A protein and the small-molecule ligand that binds it are described below.
Small molecule (SMILES): CC(C)C[C@H](NC(=O)[C@H](CO)NC(=O)[C@H](Cc1ccc(O)cc1)NC(=O)CNC(=O)[C@H](CCC(=O)O)NC(=O)[C@H](CCCN=C(N)N)NC(=O)[C@H](CCC(=O)O)NC(=O)[C@H](Cc1ccccc1)NC(=O)[C@@H](N)CC(=O)O)C(=O)O

Sequence of chain 1.A:
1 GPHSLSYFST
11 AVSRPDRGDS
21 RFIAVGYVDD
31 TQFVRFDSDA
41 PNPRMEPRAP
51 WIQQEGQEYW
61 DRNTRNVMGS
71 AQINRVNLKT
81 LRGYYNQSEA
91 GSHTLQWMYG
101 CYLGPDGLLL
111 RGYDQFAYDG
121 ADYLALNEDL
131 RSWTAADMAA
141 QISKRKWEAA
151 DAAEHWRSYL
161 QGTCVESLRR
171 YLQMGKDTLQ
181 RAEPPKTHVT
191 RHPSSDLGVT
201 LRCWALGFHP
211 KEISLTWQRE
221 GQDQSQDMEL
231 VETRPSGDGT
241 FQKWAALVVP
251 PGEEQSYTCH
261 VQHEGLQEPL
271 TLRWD

Binding-site contacts:
Ligand atom C contacts residue TRP147 of chain 1.A at 3.5 Å (hydrophobic).
Ligand atom O contacts residue TRP147 of chain 1.A at 2.7 Å (h-bond).
Ligand atom N contacts residue ASN63 of chain 1.A at 2.9 Å (h-bond).
Ligand atom C contacts residue LYS146 of chain 1.A at 3.3 Å.
Ligand atom CD2 contacts residue TYR7 of chain 1.A at 3.5 Å (hydrophobic).
Ligand atom O contacts residue TYR84 of chain 1.A at 2.7 Å (h-bond).
Ligand atom N contacts residue TYR99 of chain 1.A at 2.9 Å (h-bond).
Ligand atom O contacts residue TYR159 of chain 1.A at 2.8 Å (h-bond).
Ligand atom N contacts residue SER70 of chain 1.A at 2.9 Å (h-bond).
Ligand atom CB contacts residue TRP147 of chain 1.A at 3.5 Å (hydrophobic).
Ligand atom CA contacts residue TYR99 of chain 1.A at 3.5 Å (hydrophobic).
Ligand atom O contacts residue SER143 of chain 1.A at 2.7 Å (h-bond).
Ligand atom O contacts residue LYS146 of chain 1.A at 3.3 Å.
Ligand atom O contacts residue TRP147 of chain 1.A at 3.5 Å.
Ligand atom C contacts residue TYR7 of chain 1.A at 3.4 Å (hydrophobic).
Ligand atom O contacts residue HIS155 of chain 1.A at 2.8 Å (h-bond).
Ligand atom C contacts residue TYR84 of chain 1.A at 3.5 Å (hydrophobic).
Ligand atom O contacts residue ILE73 of chain 1.A at 3.4 Å.
Ligand atom O contacts residue TYR99 of chain 1.A at 3.1 Å (h-bond).
Ligand atom CD2 contacts residue TRP147 of chain 1.A at 3.5 Å (hydrophobic).
Ligand atom N contacts residue TYR7 of chain 1.A at 3.4 Å (h-bond).
Ligand atom N contacts residue TYR171 of chain 1.A at 2.7 Å (h-bond).
Ligand atom CD2 contacts residue TYR99 of chain 1.A at 3.3 Å (hydrophobic).
Ligand atom CE2 contacts residue TYR99 of chain 1.A at 3.5 Å (hydrophobic).
Ligand atom CG contacts residue TYR99 of chain 1.A at 3.3 Å (hydrophobic).
Ligand atom CA contacts residue TYR7 of chain 1.A at 3.4 Å (hydrophobic).
Ligand atom OD1 contacts residue ASN63 of chain 1.A at 3.0 Å (h-bond).
Ligand atom CA contacts residue SER70 of chain 1.A at 3.5 Å.
Ligand atom OD2 contacts residue ARG62 of chain 1.A at 2.9 Å (salt-bridge).
Ligand atom O contacts residue ASN66 of chain 1.A at 3.0 Å (h-bond).
Ligand atom CA contacts residue TYR171 of chain 1.A at 3.3 Å (hydrophobic).
Ligand atom CB contacts residue ASN63 of chain 1.A at 3.3 Å.
Ligand atom OD1 contacts residue ARG62 of chain 1.A at 3.2 Å (salt-bridge).
Ligand atom CD1 contacts residue TYR99 of chain 1.A at 3.4 Å (hydrophobic).
Ligand atom N contacts residue ASN77 of chain 1.A at 2.9 Å (h-bond).
Ligand atom CG contacts residue ARG62 of chain 1.A at 3.5 Å.
Ligand atom OXT contacts residue LYS146 of chain 1.A at 2.6 Å (salt-bridge).
Ligand atom CB contacts residue ASN77 of chain 1.A at 3.5 Å.
Ligand atom CB contacts residue SER167 of chain 1.A at 3.2 Å.
Ligand atom N contacts residue TYR7 of chain 1.A at 2.8 Å (h-bond).